Sequence of chain 1.A:
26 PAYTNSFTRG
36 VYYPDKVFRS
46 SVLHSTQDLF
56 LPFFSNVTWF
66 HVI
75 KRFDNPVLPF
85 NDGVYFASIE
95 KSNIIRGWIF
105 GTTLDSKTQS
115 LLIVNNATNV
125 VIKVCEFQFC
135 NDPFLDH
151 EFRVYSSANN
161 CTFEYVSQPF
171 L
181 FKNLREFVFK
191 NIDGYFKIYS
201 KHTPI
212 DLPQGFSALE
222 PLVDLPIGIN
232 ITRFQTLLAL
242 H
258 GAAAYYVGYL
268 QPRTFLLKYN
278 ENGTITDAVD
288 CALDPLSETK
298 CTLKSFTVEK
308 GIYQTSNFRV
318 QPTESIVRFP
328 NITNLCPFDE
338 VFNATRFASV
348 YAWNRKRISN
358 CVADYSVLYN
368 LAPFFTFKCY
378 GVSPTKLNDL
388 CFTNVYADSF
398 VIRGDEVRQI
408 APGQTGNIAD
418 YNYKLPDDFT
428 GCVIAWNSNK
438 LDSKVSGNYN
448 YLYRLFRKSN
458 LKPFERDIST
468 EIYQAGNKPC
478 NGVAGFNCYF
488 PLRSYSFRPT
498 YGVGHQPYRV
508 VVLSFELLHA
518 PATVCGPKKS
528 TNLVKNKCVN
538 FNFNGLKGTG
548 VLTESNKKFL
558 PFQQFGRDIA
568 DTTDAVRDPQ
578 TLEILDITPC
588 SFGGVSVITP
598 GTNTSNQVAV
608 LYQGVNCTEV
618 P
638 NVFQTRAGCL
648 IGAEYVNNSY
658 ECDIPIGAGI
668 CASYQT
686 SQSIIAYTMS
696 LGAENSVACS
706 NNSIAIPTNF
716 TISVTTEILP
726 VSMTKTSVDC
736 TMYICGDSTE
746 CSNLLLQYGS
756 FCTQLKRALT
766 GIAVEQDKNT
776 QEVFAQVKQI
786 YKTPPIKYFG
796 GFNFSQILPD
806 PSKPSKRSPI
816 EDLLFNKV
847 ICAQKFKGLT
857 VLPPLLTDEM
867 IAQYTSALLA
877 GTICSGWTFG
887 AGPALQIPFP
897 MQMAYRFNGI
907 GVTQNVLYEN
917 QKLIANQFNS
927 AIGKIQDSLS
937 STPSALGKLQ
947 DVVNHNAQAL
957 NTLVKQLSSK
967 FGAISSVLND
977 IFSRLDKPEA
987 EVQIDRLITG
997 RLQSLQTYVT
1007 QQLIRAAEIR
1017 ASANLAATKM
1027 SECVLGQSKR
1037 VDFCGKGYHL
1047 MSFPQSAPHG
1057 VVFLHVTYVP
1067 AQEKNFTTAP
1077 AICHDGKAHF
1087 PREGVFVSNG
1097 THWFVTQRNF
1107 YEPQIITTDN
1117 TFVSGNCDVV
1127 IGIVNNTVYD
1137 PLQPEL

A small-molecule ligand and the protein it binds are described below.
Small molecule (SMILES): CC(=O)N[C@@H]1[C@@H](O)[C@H](O)[C@@H](CO)O[C@H]1O

Binding-site contacts:
Ligand atom C8 contacts residue PHE335 of chain 1.A at 4.2 Å (hydrophobic).
Ligand atom O3 contacts residue VAL364 of chain 1.A at 3.5 Å (h-bond).
Ligand atom C3 contacts residue ASN367 of chain 1.A at 4.1 Å.
Ligand atom O7 contacts residue ASN340 of chain 1.A at 4.2 Å.
Ligand atom C1 contacts residue ASN340 of chain 1.A at 1.5 Å.
Ligand atom C4 contacts residue ASN340 of chain 1.A at 4.3 Å.
Ligand atom O7 contacts residue VAL364 of chain 1.A at 3.4 Å.
Ligand atom C7 contacts residue ASP336 of chain 1.A at 4.5 Å.
Ligand atom C4 contacts residue ASN367 of chain 1.A at 4.5 Å.
Ligand atom C2 contacts residue ASN340 of chain 1.A at 2.5 Å.
Ligand atom C1 contacts residue LEU368 of chain 1.A at 4.4 Å (hydrophobic).
Ligand atom C3 contacts residue ASN340 of chain 1.A at 3.9 Å.
Ligand atom O5 contacts residue ASN340 of chain 1.A at 2.4 Å (h-bond).
Ligand atom C5 contacts residue ASN340 of chain 1.A at 3.7 Å.
Ligand atom O4 contacts residue ASN367 of chain 1.A at 4.0 Å.
Ligand atom C8 contacts residue ASP336 of chain 1.A at 4.2 Å.
Ligand atom C8 contacts residue LEU368 of chain 1.A at 4.0 Å (hydrophobic).
Ligand atom N2 contacts residue ASN340 of chain 1.A at 2.9 Å (h-bond).
Ligand atom C7 contacts residue ASN340 of chain 1.A at 3.8 Å.
Ligand atom C7 contacts residue LEU368 of chain 1.A at 4.1 Å (hydrophobic).
Ligand atom C2 contacts residue LEU368 of chain 1.A at 4.3 Å (hydrophobic).
Ligand atom N2 contacts residue LEU368 of chain 1.A at 3.4 Å.
Ligand atom C8 contacts residue VAL364 of chain 1.A at 4.0 Å (hydrophobic).
Ligand atom C8 contacts residue PHE339 of chain 1.A at 4.2 Å (hydrophobic).
Ligand atom C7 contacts residue VAL364 of chain 1.A at 3.9 Å (hydrophobic).